Binding-site contacts:
Ligand atom N03 contacts residue GLN193 of chain 1.B at 2.7 Å (h-bond).
Ligand atom C14 contacts residue FN21 of chain 1.F at 0.5 Å.
Ligand atom O20 contacts residue CYS149 of chain 1.B at 2.6 Å (h-bond).
Ligand atom C19 contacts residue CYS149 of chain 1.B at 1.8 Å (hydrophobic).
Ligand atom O01 contacts residue FN21 of chain 1.F at 0.8 Å (h-bond).
Ligand atom C37 contacts residue FN21 of chain 1.F at 0.2 Å.
Ligand atom O22 contacts residue FN21 of chain 1.F at 0.5 Å (h-bond).
Ligand atom C24 contacts residue FN21 of chain 1.F at 0.1 Å.
Ligand atom C12 contacts residue FN21 of chain 1.F at 0.4 Å.
Ligand atom C13 contacts residue FN21 of chain 1.F at 0.3 Å.
Ligand atom C25 contacts residue FN21 of chain 1.F at 0.1 Å.
Ligand atom O01 contacts residue GLU170 of chain 1.B at 3.0 Å (salt-bridge).
Ligand atom C08 contacts residue FN21 of chain 1.F at 0.3 Å.
Ligand atom N10 contacts residue CYS149 of chain 1.B at 3.0 Å (h-bond).
Ligand atom C23 contacts residue FN21 of chain 1.F at 0.2 Å.
Ligand atom C11 contacts residue FN21 of chain 1.F at 0.3 Å.
Ligand atom C06 contacts residue FN21 of chain 1.F at 0.4 Å.
Ligand atom C11 contacts residue CYS149 of chain 1.B at 2.8 Å (hydrophobic).
Ligand atom O22 contacts residue GLN193 of chain 1.B at 3.0 Å (h-bond).
Ligand atom O20 contacts residue HIS45 of chain 1.B at 3.0 Å (h-bond).
Ligand atom N27 contacts residue FN21 of chain 1.F at 0.5 Å (h-bond).
Ligand atom C38 contacts residue FN21 of chain 1.F at 0.3 Å.
Ligand atom N03 contacts residue FN21 of chain 1.F at 0.6 Å (h-bond).
Ligand atom C16 contacts residue ASN146 of chain 1.B at 3.2 Å.
Ligand atom O01 contacts residue MET169 of chain 1.B at 3.1 Å.
Ligand atom C07 contacts residue FN21 of chain 1.F at 0.4 Å.
Ligand atom C04 contacts residue FN21 of chain 1.F at 0.5 Å.
Ligand atom O20 contacts residue FN21 of chain 1.F at 1.3 Å.
Ligand atom O18 contacts residue HIS167 of chain 1.B at 2.7 Å (h-bond).
Ligand atom N15 contacts residue FN21 of chain 1.F at 0.6 Å (h-bond).
Ligand atom C26 contacts residue FN21 of chain 1.F at 0.3 Å.
Ligand atom C05 contacts residue FN21 of chain 1.F at 0.3 Å.
Ligand atom C02 contacts residue FN21 of chain 1.F at 0.1 Å.
Ligand atom C17 contacts residue FN21 of chain 1.F at 0.3 Å.
Ligand atom C16 contacts residue FN21 of chain 1.F at 0.3 Å.
Ligand atom N10 contacts residue FN21 of chain 1.F at 0.3 Å (h-bond).
Ligand atom C09 contacts residue FN21 of chain 1.F at 0.5 Å.
Ligand atom C19 contacts residue FN21 of chain 1.F at 0.2 Å.
Ligand atom O18 contacts residue FN21 of chain 1.F at 0.8 Å (h-bond).
Ligand atom O21 contacts residue FN21 of chain 1.F at 0.7 Å (h-bond).

This protein binds this small molecule.
Small molecule (SMILES): CC(C)C[C@H](NC(=O)OC1CC2(C1)CN(C(=O)Cc1ccccc1)C2)C(=O)N[C@@H](C[C@@H]1CCNC1=O)[C@H](O)S(=O)(=O)O

Sequence of chain 1.B:
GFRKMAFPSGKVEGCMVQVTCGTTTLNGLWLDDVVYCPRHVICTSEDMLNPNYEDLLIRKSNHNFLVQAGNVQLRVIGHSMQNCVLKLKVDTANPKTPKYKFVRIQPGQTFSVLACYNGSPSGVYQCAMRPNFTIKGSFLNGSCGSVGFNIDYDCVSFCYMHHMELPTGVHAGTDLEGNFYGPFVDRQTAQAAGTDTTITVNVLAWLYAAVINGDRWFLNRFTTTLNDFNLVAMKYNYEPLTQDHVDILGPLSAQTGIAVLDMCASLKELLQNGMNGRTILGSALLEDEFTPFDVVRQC